Binding-site contacts:
Ligand atom O16 contacts residue GLU128 of chain 1.D at 3.4 Å (salt-bridge).
Ligand atom C2 contacts residue ALA107 of chain 1.D at 3.6 Å (hydrophobic).
Ligand atom N5 contacts residue ALA107 of chain 1.D at 3.8 Å.
Ligand atom N3 contacts residue ALA107 of chain 1.D at 3.5 Å.
Ligand atom O16 contacts residue LYS109 of chain 1.D at 3.2 Å (salt-bridge).
Ligand atom C21 contacts residue VAL94 of chain 1.D at 3.7 Å (hydrophobic).
Ligand atom C1 contacts residue GLU158 of chain 1.D at 3.2 Å.
Ligand atom C22 contacts residue ARG88 of chain 1.D at 3.8 Å.
Ligand atom C1 contacts residue MET157 of chain 1.D at 3.4 Å (hydrophobic).
Ligand atom C2 contacts residue GLU158 of chain 1.D at 3.5 Å.
Ligand atom S18 contacts residue MET157 of chain 1.D at 3.6 Å (h-bond).
Ligand atom N5 contacts residue MET160 of chain 1.D at 3.0 Å (h-bond).
Ligand atom C10 contacts residue VAL94 of chain 1.D at 3.8 Å (hydrophobic).
Ligand atom C23 contacts residue GLY89 of chain 1.D at 3.6 Å.
Ligand atom C27 contacts residue GLY89 of chain 1.D at 3.8 Å.
Ligand atom N3 contacts residue TYR159 of chain 1.D at 3.5 Å.
Ligand atom C22 contacts residue GLY89 of chain 1.D at 3.2 Å.
Ligand atom O16 contacts residue ALA219 of chain 1.D at 3.2 Å (h-bond).
Ligand atom C8 contacts residue LEU209 of chain 1.D at 3.6 Å (hydrophobic).
Ligand atom C6 contacts residue LEU209 of chain 1.D at 3.7 Å (hydrophobic).
Ligand atom C7 contacts residue LEU209 of chain 1.D at 3.4 Å (hydrophobic).
Ligand atom C7 contacts residue ALA107 of chain 1.D at 3.9 Å (hydrophobic).
Ligand atom C1 contacts residue VAL141 of chain 1.D at 3.2 Å (hydrophobic).
Ligand atom C26 contacts residue ASP220 of chain 1.D at 2.8 Å.
Ligand atom N11 contacts residue VAL94 of chain 1.D at 3.5 Å.
Ligand atom C12 contacts residue VAL94 of chain 1.D at 3.8 Å (hydrophobic).
Ligand atom N5 contacts residue TYR159 of chain 1.D at 3.7 Å.
Ligand atom N13 contacts residue ASP220 of chain 1.D at 3.1 Å (salt-bridge).
Ligand atom C15 contacts residue LYS109 of chain 1.D at 3.5 Å.
Ligand atom C23 contacts residue ARG88 of chain 1.D at 3.5 Å.
Ligand atom N3 contacts residue GLU158 of chain 1.D at 3.0 Å (salt-bridge).
Ligand atom C6 contacts residue ILE86 of chain 1.D at 3.8 Å (hydrophobic).
Ligand atom N25 contacts residue ASP220 of chain 1.D at 3.7 Å.
Ligand atom C2 contacts residue LEU209 of chain 1.D at 3.8 Å (hydrophobic).
Ligand atom C9 contacts residue VAL94 of chain 1.D at 3.9 Å (hydrophobic).
Ligand atom O16 contacts residue ASP220 of chain 1.D at 3.7 Å.
Ligand atom N13 contacts residue LYS109 of chain 1.D at 3.4 Å.
Ligand atom C15 contacts residue ASP220 of chain 1.D at 3.8 Å.
Ligand atom S18 contacts residue ALA219 of chain 1.D at 3.9 Å.
Ligand atom N3 contacts residue MET160 of chain 1.D at 3.0 Å (h-bond).

Sequence of chain 1.D:
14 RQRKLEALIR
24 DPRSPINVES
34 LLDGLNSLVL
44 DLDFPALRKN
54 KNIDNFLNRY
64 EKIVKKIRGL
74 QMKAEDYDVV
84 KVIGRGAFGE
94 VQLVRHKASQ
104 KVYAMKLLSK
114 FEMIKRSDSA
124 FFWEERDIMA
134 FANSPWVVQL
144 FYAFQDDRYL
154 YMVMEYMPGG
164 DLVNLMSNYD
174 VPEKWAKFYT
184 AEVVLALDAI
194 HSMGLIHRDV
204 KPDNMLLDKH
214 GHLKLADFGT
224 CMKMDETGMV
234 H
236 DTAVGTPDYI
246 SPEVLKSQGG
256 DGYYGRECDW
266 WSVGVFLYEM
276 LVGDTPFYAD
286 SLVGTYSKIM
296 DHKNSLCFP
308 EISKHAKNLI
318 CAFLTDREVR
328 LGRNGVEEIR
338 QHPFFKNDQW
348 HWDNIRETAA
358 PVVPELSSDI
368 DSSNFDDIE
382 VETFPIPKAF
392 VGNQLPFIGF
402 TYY

This protein binds this small molecule.
Small molecule (SMILES): Cc1[nH]ncc1-c1cc2nc([C@@H]3CC4CCN3CC4)[nH]c(=O)c2s1